Sequence of chain 1.B:
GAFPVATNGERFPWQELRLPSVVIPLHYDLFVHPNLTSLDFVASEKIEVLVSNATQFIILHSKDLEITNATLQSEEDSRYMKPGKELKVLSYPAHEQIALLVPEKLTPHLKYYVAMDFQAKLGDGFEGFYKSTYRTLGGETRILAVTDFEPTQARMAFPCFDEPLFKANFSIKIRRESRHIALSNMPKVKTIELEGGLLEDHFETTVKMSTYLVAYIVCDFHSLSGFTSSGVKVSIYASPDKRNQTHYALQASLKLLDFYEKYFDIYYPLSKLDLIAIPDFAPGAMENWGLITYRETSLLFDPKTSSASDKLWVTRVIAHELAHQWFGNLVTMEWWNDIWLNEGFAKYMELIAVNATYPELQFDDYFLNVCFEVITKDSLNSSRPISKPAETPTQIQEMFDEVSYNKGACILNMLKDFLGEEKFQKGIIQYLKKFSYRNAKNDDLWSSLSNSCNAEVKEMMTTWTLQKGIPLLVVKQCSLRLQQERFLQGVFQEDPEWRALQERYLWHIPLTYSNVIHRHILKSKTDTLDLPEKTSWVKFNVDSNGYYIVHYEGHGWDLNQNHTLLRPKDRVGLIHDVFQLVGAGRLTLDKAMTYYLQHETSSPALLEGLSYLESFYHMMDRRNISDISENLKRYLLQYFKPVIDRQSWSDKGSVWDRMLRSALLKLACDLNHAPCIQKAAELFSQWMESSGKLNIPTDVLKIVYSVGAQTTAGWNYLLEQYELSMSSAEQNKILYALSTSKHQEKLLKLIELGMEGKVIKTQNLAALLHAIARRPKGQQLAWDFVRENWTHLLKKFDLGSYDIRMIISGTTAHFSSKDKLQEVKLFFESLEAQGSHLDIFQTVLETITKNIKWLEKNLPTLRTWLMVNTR

A small-molecule ligand and the protein it binds are described below.
Small molecule (SMILES): CC(=O)N[C@@H]1[C@@H](O)[C@H](O)[C@@H](CO)O[C@H]1O

Binding-site contacts:
Ligand atom N2 contacts residue ASN103 of chain 1.B at 2.9 Å (h-bond).
Ligand atom O6 contacts residue ASN103 of chain 1.B at 4.5 Å.
Ligand atom O7 contacts residue ASN103 of chain 1.B at 3.8 Å.
Ligand atom C2 contacts residue ASN103 of chain 1.B at 2.5 Å.
Ligand atom C3 contacts residue ASN103 of chain 1.B at 3.8 Å.
Ligand atom C4 contacts residue ASN103 of chain 1.B at 4.2 Å.
Ligand atom C7 contacts residue ASN103 of chain 1.B at 3.4 Å.
Ligand atom C5 contacts residue ASN103 of chain 1.B at 3.7 Å.
Ligand atom C8 contacts residue ASN103 of chain 1.B at 3.8 Å.
Ligand atom C1 contacts residue ASN103 of chain 1.B at 1.4 Å.
Ligand atom C7 contacts residue SER102 of chain 1.B at 4.4 Å.
Ligand atom O5 contacts residue ASN103 of chain 1.B at 2.4 Å (h-bond).
Ligand atom C8 contacts residue SER102 of chain 1.B at 3.8 Å.